Binding-site contacts:
Ligand atom C8 contacts residue THR1100 of chain 1.C at 4.5 Å.
Ligand atom C7 contacts residue HIS1101 of chain 1.C at 3.7 Å.
Ligand atom O5 contacts residue PHE1103 of chain 1.C at 3.8 Å.
Ligand atom O4 contacts residue HIS1101 of chain 1.C at 3.6 Å.
Ligand atom C3 contacts residue ASN1098 of chain 1.C at 3.8 Å.
Ligand atom C1 contacts residue THR1100 of chain 1.C at 4.2 Å.
Ligand atom C5 contacts residue HIS1101 of chain 1.C at 3.5 Å.
Ligand atom C6 contacts residue HIS1101 of chain 1.C at 4.3 Å.
Ligand atom C1 contacts residue HIS1101 of chain 1.C at 4.5 Å.
Ligand atom C6 contacts residue PHE1103 of chain 1.C at 3.6 Å (hydrophobic).
Ligand atom O7 contacts residue ASN1098 of chain 1.C at 3.4 Å (h-bond).
Ligand atom O5 contacts residue ASN1098 of chain 1.C at 2.4 Å (h-bond).
Ligand atom O7 contacts residue HIS1101 of chain 1.C at 3.2 Å.
Ligand atom C8 contacts residue ASN1098 of chain 1.C at 3.7 Å.
Ligand atom C5 contacts residue ASN1098 of chain 1.C at 3.7 Å.
Ligand atom C1 contacts residue ASN1098 of chain 1.C at 1.4 Å.
Ligand atom C8 contacts residue HIS1101 of chain 1.C at 4.2 Å.
Ligand atom N2 contacts residue THR1100 of chain 1.C at 3.5 Å (h-bond).
Ligand atom C5 contacts residue PHE1103 of chain 1.C at 3.9 Å (hydrophobic).
Ligand atom C4 contacts residue ASN1098 of chain 1.C at 4.2 Å.
Ligand atom C3 contacts residue THR1100 of chain 1.C at 4.0 Å.
Ligand atom O5 contacts residue HIS1101 of chain 1.C at 4.4 Å.
Ligand atom C1 contacts residue PHE1103 of chain 1.C at 4.4 Å (hydrophobic).
Ligand atom C4 contacts residue HIS1101 of chain 1.C at 3.9 Å.
Ligand atom C3 contacts residue HIS1101 of chain 1.C at 4.0 Å.
Ligand atom C7 contacts residue ASN1098 of chain 1.C at 3.3 Å.
Ligand atom C2 contacts residue THR1100 of chain 1.C at 4.1 Å.
Ligand atom N2 contacts residue ASN1098 of chain 1.C at 2.9 Å (h-bond).
Ligand atom C7 contacts residue THR1100 of chain 1.C at 4.5 Å.
Ligand atom C2 contacts residue ASN1098 of chain 1.C at 2.4 Å.

Sequence of chain 1.C:
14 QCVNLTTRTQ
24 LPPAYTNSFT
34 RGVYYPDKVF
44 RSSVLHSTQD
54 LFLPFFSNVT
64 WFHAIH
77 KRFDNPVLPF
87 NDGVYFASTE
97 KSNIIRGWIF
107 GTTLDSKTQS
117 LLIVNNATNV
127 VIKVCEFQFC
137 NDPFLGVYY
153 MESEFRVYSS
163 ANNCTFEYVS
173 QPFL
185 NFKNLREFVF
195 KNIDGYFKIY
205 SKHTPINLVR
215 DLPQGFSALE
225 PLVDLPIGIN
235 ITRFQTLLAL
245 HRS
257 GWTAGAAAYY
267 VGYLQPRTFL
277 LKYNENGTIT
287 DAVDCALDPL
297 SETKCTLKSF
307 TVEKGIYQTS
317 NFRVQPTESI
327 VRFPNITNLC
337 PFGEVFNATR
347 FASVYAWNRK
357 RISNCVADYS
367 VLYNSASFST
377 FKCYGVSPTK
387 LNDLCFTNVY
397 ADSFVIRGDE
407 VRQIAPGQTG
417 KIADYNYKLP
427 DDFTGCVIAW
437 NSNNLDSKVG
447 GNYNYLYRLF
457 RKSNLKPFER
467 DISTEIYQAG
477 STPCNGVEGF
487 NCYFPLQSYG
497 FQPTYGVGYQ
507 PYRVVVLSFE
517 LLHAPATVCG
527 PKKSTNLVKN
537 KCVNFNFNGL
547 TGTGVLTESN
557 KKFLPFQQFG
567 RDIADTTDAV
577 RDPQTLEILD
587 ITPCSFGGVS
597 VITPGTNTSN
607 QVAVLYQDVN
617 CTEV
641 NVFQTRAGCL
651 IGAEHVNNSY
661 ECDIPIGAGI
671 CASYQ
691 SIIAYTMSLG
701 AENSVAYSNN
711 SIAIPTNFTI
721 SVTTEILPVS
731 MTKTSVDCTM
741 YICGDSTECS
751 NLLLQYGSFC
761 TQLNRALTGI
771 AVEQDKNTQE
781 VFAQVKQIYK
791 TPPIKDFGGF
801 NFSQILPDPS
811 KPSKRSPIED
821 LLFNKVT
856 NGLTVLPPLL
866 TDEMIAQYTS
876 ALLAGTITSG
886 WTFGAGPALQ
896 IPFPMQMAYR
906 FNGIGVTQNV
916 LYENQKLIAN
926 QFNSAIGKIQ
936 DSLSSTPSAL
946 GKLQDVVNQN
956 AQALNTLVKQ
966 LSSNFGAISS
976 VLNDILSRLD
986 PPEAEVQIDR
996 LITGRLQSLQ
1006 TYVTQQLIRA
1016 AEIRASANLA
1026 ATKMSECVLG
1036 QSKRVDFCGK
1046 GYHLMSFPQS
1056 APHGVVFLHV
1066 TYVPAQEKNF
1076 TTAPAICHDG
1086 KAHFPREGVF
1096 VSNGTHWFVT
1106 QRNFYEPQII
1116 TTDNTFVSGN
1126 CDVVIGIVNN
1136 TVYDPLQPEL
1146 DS

The protein below binds the small molecule below.
Small molecule (SMILES): CC(=O)N[C@H]1[C@H](O[C@H]2[C@H](O)[C@@H](NC(C)=O)CO[C@@H]2CO)O[C@H](CO)[C@@H](O)[C@@H]1O